Sequence of chain 1.A:
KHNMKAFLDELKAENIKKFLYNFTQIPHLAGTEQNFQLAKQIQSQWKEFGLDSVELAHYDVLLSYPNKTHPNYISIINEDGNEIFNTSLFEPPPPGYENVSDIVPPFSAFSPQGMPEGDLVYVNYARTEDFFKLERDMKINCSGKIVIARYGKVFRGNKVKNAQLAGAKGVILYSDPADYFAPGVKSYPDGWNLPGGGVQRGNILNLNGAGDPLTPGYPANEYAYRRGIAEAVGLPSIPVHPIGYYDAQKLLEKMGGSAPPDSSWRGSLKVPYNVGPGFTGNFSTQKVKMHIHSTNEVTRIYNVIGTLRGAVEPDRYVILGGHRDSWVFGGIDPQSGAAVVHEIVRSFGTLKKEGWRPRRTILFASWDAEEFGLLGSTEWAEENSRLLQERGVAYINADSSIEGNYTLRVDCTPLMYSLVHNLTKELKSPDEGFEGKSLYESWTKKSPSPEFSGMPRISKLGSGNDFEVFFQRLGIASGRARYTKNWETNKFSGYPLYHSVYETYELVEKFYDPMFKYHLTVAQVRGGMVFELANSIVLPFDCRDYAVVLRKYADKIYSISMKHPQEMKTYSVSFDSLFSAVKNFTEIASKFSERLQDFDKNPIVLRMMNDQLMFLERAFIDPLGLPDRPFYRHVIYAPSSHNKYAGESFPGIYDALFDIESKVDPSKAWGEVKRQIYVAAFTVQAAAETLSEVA

The small molecule below binds the protein below.
Small molecule (SMILES): CC(=O)N[C@H]1[C@H](O[C@H]2[C@H](O)[C@@H](NC(C)=O)CO[C@@H]2CO)O[C@H](CO)[C@@H](O[C@@H]2O[C@H](CO[C@H]3O[C@H](CO)[C@@H](O)[C@H](O)[C@@H]3O)[C@@H](O)[C@H](O[C@H]3O[C@H](CO)[C@@H](O)[C@H](O)[C@@H]3O)[C@@H]2O)[C@@H]1O

Sequence of chain 2.A:
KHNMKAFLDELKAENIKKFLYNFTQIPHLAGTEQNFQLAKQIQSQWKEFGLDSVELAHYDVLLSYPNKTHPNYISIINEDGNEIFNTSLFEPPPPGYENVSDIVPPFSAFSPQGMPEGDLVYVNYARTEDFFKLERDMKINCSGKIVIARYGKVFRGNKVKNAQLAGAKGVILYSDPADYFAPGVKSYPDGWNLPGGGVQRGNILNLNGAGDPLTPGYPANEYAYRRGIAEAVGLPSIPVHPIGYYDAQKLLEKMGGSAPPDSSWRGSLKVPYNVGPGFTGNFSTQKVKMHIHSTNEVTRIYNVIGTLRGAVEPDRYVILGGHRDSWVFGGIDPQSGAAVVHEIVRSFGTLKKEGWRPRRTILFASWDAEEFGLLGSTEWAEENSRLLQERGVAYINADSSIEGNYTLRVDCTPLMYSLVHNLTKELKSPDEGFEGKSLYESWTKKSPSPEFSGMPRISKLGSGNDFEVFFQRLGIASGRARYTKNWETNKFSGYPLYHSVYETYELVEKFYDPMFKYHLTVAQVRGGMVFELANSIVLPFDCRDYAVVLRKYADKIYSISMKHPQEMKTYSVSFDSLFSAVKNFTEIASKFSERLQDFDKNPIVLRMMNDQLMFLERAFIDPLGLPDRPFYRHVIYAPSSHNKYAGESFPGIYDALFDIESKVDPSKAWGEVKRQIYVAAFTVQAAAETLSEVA

Binding-site contacts:
Ligand atom C2 contacts residue GLU265 of chain 1.A at 3.2 Å.
Ligand atom N2 contacts residue SER623 of chain 2.A at 3.0 Å (h-bond).
Ligand atom C2 contacts residue GLN729 of chain 2.A at 3.7 Å.
Ligand atom O2 contacts residue GLU265 of chain 1.A at 2.5 Å (salt-bridge).
Ligand atom C1 contacts residue GLN729 of chain 2.A at 3.8 Å.
Ligand atom C2 contacts residue ARG343 of chain 1.A at 3.8 Å.
Ligand atom C7 contacts residue ASN627 of chain 2.A at 3.8 Å.
Ligand atom N2 contacts residue GLN729 of chain 2.A at 3.5 Å (h-bond).
Ligand atom C4 contacts residue GLU265 of chain 1.A at 3.6 Å.
Ligand atom C4 contacts residue ARG343 of chain 1.A at 3.5 Å.
Ligand atom C3 contacts residue ASN627 of chain 2.A at 3.8 Å.
Ligand atom C7 contacts residue GLN729 of chain 2.A at 3.3 Å.
Ligand atom O2 contacts residue HIS101 of chain 1.A at 3.0 Å (h-bond).
Ligand atom N2 contacts residue ASN627 of chain 2.A at 3.0 Å (h-bond).
Ligand atom C3 contacts residue ARG343 of chain 1.A at 3.7 Å.
Ligand atom C8 contacts residue TYR266 of chain 1.A at 3.7 Å (hydrophobic).
Ligand atom O4 contacts residue ARG343 of chain 1.A at 3.8 Å.
Ligand atom C2 contacts residue SER623 of chain 2.A at 3.7 Å.
Ligand atom C6 contacts residue LEU99 of chain 1.A at 3.3 Å (hydrophobic).
Ligand atom O6 contacts residue LEU99 of chain 1.A at 3.6 Å.
Ligand atom O3 contacts residue GLU265 of chain 1.A at 3.1 Å (salt-bridge).
Ligand atom C1 contacts residue SER623 of chain 2.A at 3.7 Å.
Ligand atom C3 contacts residue GLU265 of chain 1.A at 3.8 Å.
Ligand atom O5 contacts residue ASN627 of chain 2.A at 2.2 Å (h-bond).
Ligand atom O3 contacts residue ARG343 of chain 1.A at 3.0 Å (salt-bridge).
Ligand atom O5 contacts residue HIS101 of chain 1.A at 3.6 Å.
Ligand atom C7 contacts residue SER623 of chain 2.A at 3.9 Å.
Ligand atom C8 contacts residue ALA624 of chain 2.A at 3.8 Å (hydrophobic).
Ligand atom C8 contacts residue SER620 of chain 2.A at 3.6 Å.
Ligand atom O7 contacts residue GLN729 of chain 2.A at 3.2 Å.
Ligand atom C1 contacts residue ASN627 of chain 2.A at 1.4 Å.
Ligand atom C5 contacts residue ASN627 of chain 2.A at 3.5 Å.
Ligand atom O4 contacts residue LEU99 of chain 1.A at 3.8 Å.
Ligand atom O4 contacts residue GLU265 of chain 1.A at 2.9 Å (salt-bridge).
Ligand atom C3 contacts residue GLU265 of chain 1.A at 3.4 Å.
Ligand atom C3 contacts residue ARG343 of chain 1.A at 3.7 Å.
Ligand atom C2 contacts residue ASN627 of chain 2.A at 2.5 Å.
Ligand atom O2 contacts residue ARG343 of chain 1.A at 3.4 Å (salt-bridge).
Ligand atom C5 contacts residue GLU265 of chain 1.A at 3.3 Å.
Ligand atom O6 contacts residue HIS101 of chain 1.A at 2.9 Å (h-bond).